A protein and the small-molecule ligand that binds it are described below.
Small molecule (SMILES): CC(=O)N[C@H]1[C@H](O[C@H]2[C@H](O)[C@@H](NC(C)=O)CO[C@@H]2CO)O[C@H](CO)[C@@H](O[C@@H]2O[C@H](CO)[C@@H](O)[C@H](O)[C@@H]2O)[C@@H]1O

Sequence of chain 1.A:
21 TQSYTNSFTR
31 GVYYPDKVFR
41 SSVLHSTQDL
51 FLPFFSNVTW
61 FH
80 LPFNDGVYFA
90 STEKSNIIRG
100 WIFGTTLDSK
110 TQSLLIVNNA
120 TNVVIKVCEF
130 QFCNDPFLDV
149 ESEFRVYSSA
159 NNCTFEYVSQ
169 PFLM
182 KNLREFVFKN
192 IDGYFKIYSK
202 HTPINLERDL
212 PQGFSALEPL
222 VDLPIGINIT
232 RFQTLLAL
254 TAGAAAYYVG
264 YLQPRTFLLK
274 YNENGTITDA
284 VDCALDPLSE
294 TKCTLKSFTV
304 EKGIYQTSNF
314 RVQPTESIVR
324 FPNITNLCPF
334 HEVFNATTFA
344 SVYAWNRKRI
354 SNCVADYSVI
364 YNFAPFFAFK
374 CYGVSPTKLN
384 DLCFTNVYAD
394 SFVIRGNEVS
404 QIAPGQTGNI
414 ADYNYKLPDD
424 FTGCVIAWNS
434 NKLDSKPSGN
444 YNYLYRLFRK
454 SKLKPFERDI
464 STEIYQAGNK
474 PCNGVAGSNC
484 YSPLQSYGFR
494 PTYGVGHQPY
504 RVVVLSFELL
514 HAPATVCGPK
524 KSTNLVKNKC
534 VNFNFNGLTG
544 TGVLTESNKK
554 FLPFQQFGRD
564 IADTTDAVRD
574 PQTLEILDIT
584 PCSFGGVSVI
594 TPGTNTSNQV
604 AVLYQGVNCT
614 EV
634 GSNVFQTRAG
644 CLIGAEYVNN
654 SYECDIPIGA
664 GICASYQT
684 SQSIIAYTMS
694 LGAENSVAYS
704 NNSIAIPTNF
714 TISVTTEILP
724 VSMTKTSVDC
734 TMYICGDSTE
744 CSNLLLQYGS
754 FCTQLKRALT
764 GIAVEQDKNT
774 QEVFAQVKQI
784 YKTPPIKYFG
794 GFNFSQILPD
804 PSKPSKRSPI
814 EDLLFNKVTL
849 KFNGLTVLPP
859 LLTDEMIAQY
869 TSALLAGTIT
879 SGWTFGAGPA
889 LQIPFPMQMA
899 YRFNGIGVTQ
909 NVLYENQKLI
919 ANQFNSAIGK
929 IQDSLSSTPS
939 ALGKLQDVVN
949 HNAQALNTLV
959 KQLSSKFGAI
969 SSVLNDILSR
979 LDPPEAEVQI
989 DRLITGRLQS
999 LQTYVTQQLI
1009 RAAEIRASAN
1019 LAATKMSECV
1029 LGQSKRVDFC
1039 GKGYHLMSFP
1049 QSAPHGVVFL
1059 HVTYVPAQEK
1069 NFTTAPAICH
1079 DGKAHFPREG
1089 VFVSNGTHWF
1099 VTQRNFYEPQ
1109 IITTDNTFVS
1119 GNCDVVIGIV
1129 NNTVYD

Binding-site contacts:
Ligand atom O5 contacts residue LYS8 of chain 1.D at 4.1 Å.
Ligand atom C2 contacts residue ASN72 of chain 1.D at 2.6 Å.
Ligand atom C5 contacts residue ASN72 of chain 1.D at 3.6 Å.
Ligand atom C3 contacts residue ASN72 of chain 1.D at 3.9 Å.
Ligand atom C1 contacts residue ASN72 of chain 1.D at 1.4 Å.
Ligand atom C4 contacts residue ASN72 of chain 1.D at 4.3 Å.
Ligand atom O5 contacts residue VAL75 of chain 1.D at 4.5 Å.
Ligand atom O7 contacts residue ASN72 of chain 1.D at 3.9 Å.
Ligand atom C8 contacts residue ASN72 of chain 1.D at 3.2 Å.
Ligand atom C6 contacts residue THR410 of chain 1.A at 4.2 Å.
Ligand atom C7 contacts residue ASN72 of chain 1.D at 3.0 Å.
Ligand atom N2 contacts residue ASN72 of chain 1.D at 2.2 Å (h-bond).
Ligand atom O5 contacts residue ASN72 of chain 1.D at 2.4 Å (h-bond).
Ligand atom O6 contacts residue LYS8 of chain 1.D at 4.2 Å.

Sequence of chain 1.D:
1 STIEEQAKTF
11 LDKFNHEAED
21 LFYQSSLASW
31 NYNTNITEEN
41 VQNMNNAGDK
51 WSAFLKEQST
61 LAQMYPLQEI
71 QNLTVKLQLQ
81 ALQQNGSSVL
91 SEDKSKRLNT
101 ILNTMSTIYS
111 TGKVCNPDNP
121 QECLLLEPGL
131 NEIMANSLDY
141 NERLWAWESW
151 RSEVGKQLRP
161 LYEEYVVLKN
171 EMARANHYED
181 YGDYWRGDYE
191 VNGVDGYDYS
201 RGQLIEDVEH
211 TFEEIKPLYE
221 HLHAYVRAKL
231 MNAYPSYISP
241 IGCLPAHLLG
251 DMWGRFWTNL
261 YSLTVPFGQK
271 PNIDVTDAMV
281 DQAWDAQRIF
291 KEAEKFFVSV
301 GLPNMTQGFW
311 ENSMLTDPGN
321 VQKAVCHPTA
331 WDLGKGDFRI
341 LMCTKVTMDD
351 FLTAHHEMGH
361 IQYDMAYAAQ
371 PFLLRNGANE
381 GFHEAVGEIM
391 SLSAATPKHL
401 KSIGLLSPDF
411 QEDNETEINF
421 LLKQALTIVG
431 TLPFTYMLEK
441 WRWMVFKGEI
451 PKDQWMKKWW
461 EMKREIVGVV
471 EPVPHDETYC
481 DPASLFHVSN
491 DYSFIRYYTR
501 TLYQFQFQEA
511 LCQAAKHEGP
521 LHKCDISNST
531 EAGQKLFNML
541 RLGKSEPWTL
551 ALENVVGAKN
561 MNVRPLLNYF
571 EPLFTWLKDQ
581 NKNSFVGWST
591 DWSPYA